Sequence of chain 1.A:
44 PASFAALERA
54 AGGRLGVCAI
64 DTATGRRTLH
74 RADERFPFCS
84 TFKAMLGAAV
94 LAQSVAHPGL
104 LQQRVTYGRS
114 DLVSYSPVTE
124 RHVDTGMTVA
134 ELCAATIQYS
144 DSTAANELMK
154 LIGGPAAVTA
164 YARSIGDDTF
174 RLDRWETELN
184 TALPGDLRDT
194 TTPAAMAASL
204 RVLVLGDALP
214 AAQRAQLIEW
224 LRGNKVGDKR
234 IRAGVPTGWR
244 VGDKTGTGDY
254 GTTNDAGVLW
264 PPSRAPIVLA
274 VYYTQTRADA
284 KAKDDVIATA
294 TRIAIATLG

Binding-site contacts:
Ligand atom CA contacts residue THR172 of chain 1.A at 4.5 Å.
Ligand atom CA contacts residue ARG174 of chain 1.A at 4.3 Å.
Ligand atom N contacts residue ARG166 of chain 1.A at 4.2 Å.
Ligand atom C contacts residue ARG174 of chain 1.A at 3.9 Å.
Ligand atom CA contacts residue ASP171 of chain 1.A at 4.0 Å.
Ligand atom O contacts residue ARG166 of chain 1.A at 3.5 Å (salt-bridge).
Ligand atom N contacts residue ARG78 of chain 1.A at 4.2 Å.
Ligand atom O contacts residue ARG174 of chain 1.A at 3.5 Å.
Ligand atom CA contacts residue ARG78 of chain 1.A at 3.8 Å.
Ligand atom N contacts residue ARG174 of chain 1.A at 3.9 Å.
Ligand atom CB contacts residue ASP171 of chain 1.A at 3.2 Å.
Ligand atom CB contacts residue ASP171 of chain 1.A at 4.3 Å.
Ligand atom CA contacts residue ARG166 of chain 1.A at 4.2 Å.
Ligand atom C contacts residue ARG174 of chain 1.A at 4.2 Å.
Ligand atom C contacts residue ARG166 of chain 1.A at 3.7 Å.
Ligand atom OG contacts residue THR172 of chain 1.A at 3.5 Å.
Ligand atom N contacts residue ARG174 of chain 1.A at 4.5 Å.
Ligand atom OD2 contacts residue ARG166 of chain 1.A at 4.1 Å.
Ligand atom CG contacts residue ARG166 of chain 1.A at 3.9 Å.
Ligand atom O contacts residue ASP171 of chain 1.A at 4.3 Å.
Ligand atom CB contacts residue ARG174 of chain 1.A at 4.3 Å.
Ligand atom C contacts residue ARG174 of chain 1.A at 3.8 Å.
Ligand atom O contacts residue ARG174 of chain 1.A at 3.0 Å (salt-bridge).
Ligand atom OD1 contacts residue ARG166 of chain 1.A at 2.9 Å (salt-bridge).
Ligand atom CB contacts residue ARG191 of chain 1.A at 4.1 Å.
Ligand atom CB contacts residue THR172 of chain 1.A at 3.7 Å.
Ligand atom OG contacts residue ASP171 of chain 1.A at 2.7 Å (salt-bridge).
Ligand atom CB contacts residue ARG166 of chain 1.A at 3.4 Å.
Ligand atom CA contacts residue ARG174 of chain 1.A at 4.4 Å.
Ligand atom OG contacts residue ARG78 of chain 1.A at 2.8 Å (salt-bridge).
Ligand atom CG1 contacts residue LEU190 of chain 1.A at 4.0 Å (hydrophobic).
Ligand atom CB contacts residue ARG78 of chain 1.A at 3.6 Å.
Ligand atom O contacts residue ARG174 of chain 1.A at 2.8 Å (salt-bridge).

This small molecule binds to this protein.
Small molecule (SMILES): CC(C)[C@H](NC(=O)[C@H](C)NC(=O)[C@H](C)NC(=O)[C@H](CC(=O)O)NC(=O)[C@H](CCCN=C(N)N)NC(=O)[C@H](C)NC(=O)[C@H](C)N)C(=O)N[C@@H](CO)C(=O)N[C@@H](CC(=O)O)C(=O)N[C@@H](C)C(=O)N[C@@H](C)C(=O)N[C@@H](C)C=O